Binding-site contacts:
Ligand atom C5 contacts residue SQ01 of chain 1.L at 3.7 Å.
Ligand atom O5' contacts residue SQ01 of chain 1.L at 2.6 Å (h-bond).
Ligand atom C2 contacts residue SQ01 of chain 1.L at 3.6 Å.
Ligand atom N4 contacts residue SQ01 of chain 1.L at 3.3 Å (h-bond).
Ligand atom P contacts residue SQ01 of chain 1.L at 1.6 Å.
Ligand atom N3 contacts residue SQ01 of chain 1.L at 3.2 Å.
Ligand atom C4 contacts residue SQ01 of chain 1.L at 3.2 Å.
Ligand atom C1' contacts residue TYR100 of chain 1.B at 4.1 Å (hydrophobic).
Ligand atom N1 contacts residue SQ01 of chain 1.L at 4.0 Å.
Ligand atom O4' contacts residue SQ01 of chain 1.L at 3.5 Å.
Ligand atom C6 contacts residue SQ01 of chain 1.L at 3.6 Å.
Ligand atom C4' contacts residue TYR100 of chain 1.B at 3.4 Å (hydrophobic).
Ligand atom C5' contacts residue SQ01 of chain 1.L at 3.0 Å.
Ligand atom O4' contacts residue TYR100 of chain 1.B at 3.0 Å (h-bond).
Ligand atom O2 contacts residue TYR100 of chain 1.B at 4.5 Å.
Ligand atom C5' contacts residue TYR100 of chain 1.B at 3.8 Å (hydrophobic).
Ligand atom O2 contacts residue SQ01 of chain 1.L at 4.2 Å.
Ligand atom OP2 contacts residue SQ01 of chain 1.L at 2.4 Å (h-bond).
Ligand atom C1' contacts residue SQ01 of chain 1.L at 4.3 Å.
Ligand atom C4' contacts residue SQ01 of chain 1.L at 4.2 Å.
Ligand atom OP1 contacts residue SQ01 of chain 1.L at 2.5 Å (h-bond).

The small molecule below binds the protein below.
Small molecule (SMILES): Nc1ccn([C@H]2C[C@H](O[P](=O)(O)OC[C@H]3O[C@@H](n4cnc5c(=O)nc(N)[nH]c54)C[C@@H]3O[P](=O)(O)OC[C@H]3O[C@@H](n4ccc(N)nc4=O)C[C@@H]3O[P](=O)(O)OC[C@H]3O[C@@H](n4cnc5c(=O)nc(N)[nH]c54)C[C@@H]3O)[C@@H](COP(=O)=O)O2)c(=O)n1

Sequence of chain 1.B:
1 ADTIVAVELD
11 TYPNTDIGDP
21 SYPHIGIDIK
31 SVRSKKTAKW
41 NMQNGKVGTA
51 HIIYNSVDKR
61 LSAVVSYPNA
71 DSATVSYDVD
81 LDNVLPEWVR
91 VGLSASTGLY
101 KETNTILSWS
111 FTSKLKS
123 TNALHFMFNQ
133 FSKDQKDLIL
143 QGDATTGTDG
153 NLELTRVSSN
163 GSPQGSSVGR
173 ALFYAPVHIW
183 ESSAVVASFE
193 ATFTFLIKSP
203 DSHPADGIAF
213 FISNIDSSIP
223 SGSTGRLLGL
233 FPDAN